Sequence of chain 1.F:
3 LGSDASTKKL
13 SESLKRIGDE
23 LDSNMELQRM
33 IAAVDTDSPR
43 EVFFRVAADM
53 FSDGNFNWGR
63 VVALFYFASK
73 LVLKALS

Sequence of chain 1.E:
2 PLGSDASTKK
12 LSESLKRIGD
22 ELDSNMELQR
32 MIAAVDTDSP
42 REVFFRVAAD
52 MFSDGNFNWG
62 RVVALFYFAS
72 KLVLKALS

A small-molecule ligand and the protein it binds are described below.
Small molecule (SMILES): O=P(O)(O)OC[C@@H](O)CO

Sequence of chain 1.B:
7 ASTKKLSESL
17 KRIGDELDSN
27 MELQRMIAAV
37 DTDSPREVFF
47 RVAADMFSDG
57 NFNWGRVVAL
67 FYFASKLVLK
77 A

Binding-site contacts:
Ligand atom O3P contacts residue ASP24 of chain 1.F at 4.3 Å.
Ligand atom P contacts residue ASN59 of chain 1.E at 4.5 Å.
Ligand atom C3 contacts residue ARG42 of chain 1.B at 3.4 Å.
Ligand atom O1P contacts residue TRP60 of chain 1.E at 4.0 Å.
Ligand atom O3 contacts residue TRP60 of chain 1.E at 4.2 Å.
Ligand atom O3P contacts residue TRP60 of chain 1.E at 2.9 Å (h-bond).
Ligand atom O2 contacts residue ARG42 of chain 1.B at 3.3 Å (salt-bridge).
Ligand atom O2P contacts residue ASN59 of chain 1.E at 4.2 Å.
Ligand atom O3P contacts residue ASN59 of chain 1.E at 3.7 Å.
Ligand atom P contacts residue TRP60 of chain 1.E at 4.0 Å.